Binding-site contacts:
Ligand atom N1 contacts residue TYR92 of chain 1.A at 2.9 Å (h-bond).
Ligand atom N1 contacts residue TRP148 of chain 1.A at 2.9 Å (h-bond).
Ligand atom C10 contacts residue SER149 of chain 1.A at 4.2 Å.
Ligand atom CL contacts residue GLN116 of chain 1.B at 3.1 Å.
Ligand atom C8 contacts residue TRP148 of chain 1.A at 3.7 Å (hydrophobic).
Ligand atom C5 contacts residue TRP54 of chain 1.B at 3.4 Å (hydrophobic).
Ligand atom C5 contacts residue TRP148 of chain 1.A at 3.8 Å (hydrophobic).
Ligand atom C5 contacts residue TYR92 of chain 1.A at 3.9 Å (hydrophobic).
Ligand atom C10 contacts residue LEU118 of chain 1.B at 4.1 Å (hydrophobic).
Ligand atom C9 contacts residue LEU108 of chain 1.B at 4.0 Å (hydrophobic).
Ligand atom C3 contacts residue TYR187 of chain 1.A at 3.9 Å (hydrophobic).
Ligand atom N1 contacts residue SER147 of chain 1.A at 4.0 Å.
Ligand atom C6 contacts residue TYR92 of chain 1.A at 4.1 Å (hydrophobic).
Ligand atom C8 contacts residue CYS189 of chain 1.A at 4.1 Å (hydrophobic).
Ligand atom N1 contacts residue TYR194 of chain 1.A at 3.8 Å.
Ligand atom C4 contacts residue TYR187 of chain 1.A at 3.6 Å (hydrophobic).
Ligand atom C3 contacts residue TYR194 of chain 1.A at 3.7 Å (hydrophobic).
Ligand atom CL contacts residue ASN106 of chain 1.B at 3.4 Å.
Ligand atom C1 contacts residue TRP148 of chain 1.A at 3.5 Å (hydrophobic).
Ligand atom C9 contacts residue CYS190 of chain 1.A at 4.2 Å (hydrophobic).
Ligand atom C8 contacts residue TYR194 of chain 1.A at 3.4 Å (hydrophobic).
Ligand atom C4 contacts residue TRP54 of chain 1.B at 3.7 Å (hydrophobic).
Ligand atom C11 contacts residue LEU118 of chain 1.B at 3.7 Å (hydrophobic).
Ligand atom C2 contacts residue TYR194 of chain 1.A at 3.8 Å (hydrophobic).
Ligand atom N2 contacts residue LEU118 of chain 1.B at 3.6 Å.
Ligand atom C1 contacts residue LEU118 of chain 1.B at 4.1 Å (hydrophobic).
Ligand atom C6 contacts residue TRP148 of chain 1.A at 3.2 Å (hydrophobic).
Ligand atom C2 contacts residue TRP148 of chain 1.A at 3.9 Å (hydrophobic).
Ligand atom C7 contacts residue TRP148 of chain 1.A at 3.1 Å (hydrophobic).
Ligand atom C3 contacts residue TYR92 of chain 1.A at 3.5 Å (hydrophobic).
Ligand atom C9 contacts residue TYR194 of chain 1.A at 3.5 Å (hydrophobic).
Ligand atom C1 contacts residue CYS189 of chain 1.A at 4.1 Å (hydrophobic).
Ligand atom C7 contacts residue LEU118 of chain 1.B at 3.9 Å (hydrophobic).
Ligand atom C11 contacts residue TRP148 of chain 1.A at 3.0 Å (hydrophobic).
Ligand atom N2 contacts residue TRP148 of chain 1.A at 3.6 Å.
Ligand atom C3 contacts residue TRP148 of chain 1.A at 4.0 Å (hydrophobic).
Ligand atom CL contacts residue LEU108 of chain 1.B at 3.3 Å.
Ligand atom C2 contacts residue CYS189 of chain 1.A at 3.8 Å (hydrophobic).
Ligand atom C8 contacts residue CYS190 of chain 1.A at 3.6 Å (hydrophobic).
Ligand atom C4 contacts residue TYR92 of chain 1.A at 3.8 Å (hydrophobic).

Sequence of chain 1.B:
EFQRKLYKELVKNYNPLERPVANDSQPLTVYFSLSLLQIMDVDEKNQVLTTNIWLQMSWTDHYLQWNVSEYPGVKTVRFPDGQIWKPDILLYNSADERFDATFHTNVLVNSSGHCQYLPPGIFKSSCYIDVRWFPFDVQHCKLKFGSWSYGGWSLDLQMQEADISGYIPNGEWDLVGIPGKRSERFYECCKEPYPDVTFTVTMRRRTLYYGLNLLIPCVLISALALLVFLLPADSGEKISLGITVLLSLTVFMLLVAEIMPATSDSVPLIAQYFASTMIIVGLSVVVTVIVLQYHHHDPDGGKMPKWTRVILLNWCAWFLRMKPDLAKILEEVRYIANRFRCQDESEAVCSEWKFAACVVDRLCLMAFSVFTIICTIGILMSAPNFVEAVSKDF

The small molecule below binds the protein below.
Small molecule (SMILES): Clc1ccc([C@H]2C[C@@H]3CC[C@H]2N3)cn1

Sequence of chain 1.A:
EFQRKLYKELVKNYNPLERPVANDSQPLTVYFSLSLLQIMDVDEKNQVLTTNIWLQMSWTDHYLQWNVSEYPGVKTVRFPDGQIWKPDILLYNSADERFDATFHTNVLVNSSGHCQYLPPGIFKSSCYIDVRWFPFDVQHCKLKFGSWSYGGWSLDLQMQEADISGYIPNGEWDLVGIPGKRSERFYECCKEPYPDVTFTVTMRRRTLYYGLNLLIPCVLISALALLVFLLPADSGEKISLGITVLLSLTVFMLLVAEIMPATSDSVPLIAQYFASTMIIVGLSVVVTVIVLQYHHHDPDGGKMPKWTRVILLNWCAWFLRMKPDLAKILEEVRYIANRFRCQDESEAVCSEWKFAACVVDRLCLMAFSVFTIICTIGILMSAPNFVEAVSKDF